Sequence of chain 1.C:
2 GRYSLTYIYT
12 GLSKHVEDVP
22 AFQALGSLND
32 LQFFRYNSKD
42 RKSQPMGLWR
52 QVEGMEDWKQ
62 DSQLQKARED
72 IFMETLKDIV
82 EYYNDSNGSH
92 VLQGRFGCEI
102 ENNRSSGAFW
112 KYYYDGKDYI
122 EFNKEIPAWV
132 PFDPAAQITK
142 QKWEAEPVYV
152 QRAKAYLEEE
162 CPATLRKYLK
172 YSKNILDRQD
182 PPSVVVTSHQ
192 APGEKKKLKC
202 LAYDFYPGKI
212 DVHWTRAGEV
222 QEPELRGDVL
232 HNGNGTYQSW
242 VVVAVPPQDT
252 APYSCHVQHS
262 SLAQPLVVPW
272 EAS

Binding-site contacts:
Ligand atom C6 contacts residue ASN104 of chain 1.C at 3.9 Å.
Ligand atom C1 contacts residue ASN104 of chain 1.C at 1.5 Å.
Ligand atom C5 contacts residue ASN104 of chain 1.C at 2.9 Å.
Ligand atom O7 contacts residue ASN104 of chain 1.C at 3.5 Å (h-bond).
Ligand atom C7 contacts residue ASN104 of chain 1.C at 3.3 Å.
Ligand atom C2 contacts residue ASN104 of chain 1.C at 2.5 Å.
Ligand atom C8 contacts residue ASN104 of chain 1.C at 4.4 Å.
Ligand atom C4 contacts residue ASN104 of chain 1.C at 3.6 Å.
Ligand atom N2 contacts residue ASN104 of chain 1.C at 2.8 Å (h-bond).
Ligand atom O3 contacts residue ASN104 of chain 1.C at 4.3 Å.
Ligand atom C3 contacts residue ASN104 of chain 1.C at 3.0 Å.
Ligand atom O5 contacts residue ASN104 of chain 1.C at 2.4 Å (h-bond).

A small-molecule ligand and the protein it binds are described below.
Small molecule (SMILES): CC(=O)N[C@@H]1[C@@H](O)[C@H](O)[C@@H](CO)O[C@H]1O